The small molecule below binds the protein below.
Small molecule (SMILES): CC(=O)N[C@@H]1[C@@H](O)[C@H](O)[C@@H](CO)O[C@H]1O

Sequence of chain 1.B:
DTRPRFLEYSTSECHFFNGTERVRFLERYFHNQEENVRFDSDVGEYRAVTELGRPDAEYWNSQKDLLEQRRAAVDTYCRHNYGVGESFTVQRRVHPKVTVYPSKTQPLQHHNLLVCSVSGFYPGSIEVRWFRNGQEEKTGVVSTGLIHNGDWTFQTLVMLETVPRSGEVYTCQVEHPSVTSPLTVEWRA

Binding-site contacts:
Ligand atom C3 contacts residue ASN78 of chain 1.A at 3.8 Å.
Ligand atom C4 contacts residue ASN78 of chain 1.A at 4.2 Å.
Ligand atom C7 contacts residue ASN78 of chain 1.A at 3.4 Å.
Ligand atom N2 contacts residue ASN78 of chain 1.A at 2.9 Å (h-bond).
Ligand atom C8 contacts residue SER77 of chain 1.A at 4.0 Å.
Ligand atom C8 contacts residue LEU55 of chain 1.B at 3.8 Å (hydrophobic).
Ligand atom O5 contacts residue ASN78 of chain 1.A at 2.4 Å (h-bond).
Ligand atom C1 contacts residue ARG76 of chain 1.A at 4.4 Å.
Ligand atom C5 contacts residue ASN78 of chain 1.A at 3.7 Å.
Ligand atom N2 contacts residue ARG76 of chain 1.A at 3.7 Å.
Ligand atom C1 contacts residue ASN78 of chain 1.A at 1.4 Å.
Ligand atom O7 contacts residue ASN78 of chain 1.A at 3.6 Å (h-bond).
Ligand atom C7 contacts residue ARG76 of chain 1.A at 4.2 Å.
Ligand atom C8 contacts residue ARG76 of chain 1.A at 3.9 Å.
Ligand atom C2 contacts residue ASN78 of chain 1.A at 2.5 Å.

Sequence of chain 1.A:
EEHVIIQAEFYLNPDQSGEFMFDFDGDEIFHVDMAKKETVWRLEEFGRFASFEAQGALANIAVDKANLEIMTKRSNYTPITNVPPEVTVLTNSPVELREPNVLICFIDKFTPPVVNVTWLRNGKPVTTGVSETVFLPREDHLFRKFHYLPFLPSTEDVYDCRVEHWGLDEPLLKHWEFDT